Binding-site contacts:
Ligand atom O4 contacts residue ASN80 of chain 30.C at 4.4 Å.
Ligand atom O4 contacts residue THR291 of chain 30.C at 3.9 Å.
Ligand atom C2 contacts residue GLY78 of chain 30.C at 4.0 Å.
Ligand atom C10 contacts residue TYR72 of chain 30.C at 4.0 Å (hydrophobic).
Ligand atom C4 contacts residue TYR72 of chain 30.C at 3.5 Å (hydrophobic).
Ligand atom C11 contacts residue TYR72 of chain 30.C at 4.2 Å (hydrophobic).
Ligand atom O1B contacts residue ARG77 of chain 30.C at 3.1 Å (salt-bridge).
Ligand atom O3 contacts residue GLY78 of chain 30.C at 3.5 Å.
Ligand atom O8 contacts residue TYR72 of chain 30.C at 4.0 Å.
Ligand atom C3 contacts residue HIS298 of chain 30.C at 4.0 Å.
Ligand atom C8 contacts residue ARG77 of chain 30.C at 4.4 Å.
Ligand atom C4 contacts residue HIS298 of chain 30.C at 3.9 Å.
Ligand atom C1 contacts residue GLY78 of chain 30.C at 4.0 Å.
Ligand atom O1A contacts residue ARG77 of chain 30.C at 2.9 Å (salt-bridge).
Ligand atom C6 contacts residue ASN93 of chain 30.C at 3.9 Å.
Ligand atom O10 contacts residue ASN293 of chain 30.C at 4.5 Å.
Ligand atom C1 contacts residue ARG77 of chain 30.C at 3.4 Å.
Ligand atom O4 contacts residue ILE79 of chain 30.C at 3.9 Å.
Ligand atom O4 contacts residue HIS298 of chain 30.C at 3.1 Å (h-bond).
Ligand atom O4 contacts residue TYR72 of chain 30.C at 4.0 Å.
Ligand atom O1B contacts residue TYR72 of chain 30.C at 4.2 Å.
Ligand atom O1B contacts residue SER89 of chain 30.C at 4.4 Å.
Ligand atom O1A contacts residue TYR72 of chain 30.C at 4.0 Å.
Ligand atom C4 contacts residue GLY78 of chain 30.C at 3.5 Å.
Ligand atom O1A contacts residue GLY78 of chain 30.C at 3.1 Å (h-bond).
Ligand atom C6 contacts residue TYR72 of chain 30.C at 3.7 Å (hydrophobic).
Ligand atom C3 contacts residue GLY78 of chain 30.C at 3.8 Å.
Ligand atom C1 contacts residue TYR72 of chain 30.C at 4.3 Å (hydrophobic).
Ligand atom C7 contacts residue TYR72 of chain 30.C at 4.3 Å (hydrophobic).
Ligand atom O8 contacts residue ARG77 of chain 30.C at 3.5 Å (salt-bridge).
Ligand atom C3 contacts residue ARG77 of chain 30.C at 4.3 Å.
Ligand atom N5 contacts residue TYR72 of chain 30.C at 2.9 Å (h-bond).
Ligand atom C5 contacts residue TYR72 of chain 30.C at 3.5 Å (hydrophobic).
Ligand atom C3 contacts residue GLY78 of chain 30.C at 4.1 Å.
Ligand atom O6 contacts residue ASN93 of chain 30.C at 4.3 Å.
Ligand atom O4 contacts residue GLY78 of chain 30.C at 3.4 Å.
Ligand atom C11 contacts residue ASP85 of chain 30.D at 4.0 Å.

This protein binds this small molecule.
Small molecule (SMILES): CC(=O)N[C@@H]1[C@@H](O[C@@H]2O[C@H](CO)[C@H](O)[C@H](O[C@]3(C(=O)O)C[C@H](O)[C@@H](NC(C)=O)[C@H]([C@H](O)[C@H](O)CO)O3)[C@H]2O)[C@H](O)[C@@H](CO[C@]2(C(=O)O)C[C@H](O)[C@@H](NC(C)=O)[C@H]([C@H](O)[C@H](O)CO)O2)O[C@H]1O

Sequence of chain 30.D:
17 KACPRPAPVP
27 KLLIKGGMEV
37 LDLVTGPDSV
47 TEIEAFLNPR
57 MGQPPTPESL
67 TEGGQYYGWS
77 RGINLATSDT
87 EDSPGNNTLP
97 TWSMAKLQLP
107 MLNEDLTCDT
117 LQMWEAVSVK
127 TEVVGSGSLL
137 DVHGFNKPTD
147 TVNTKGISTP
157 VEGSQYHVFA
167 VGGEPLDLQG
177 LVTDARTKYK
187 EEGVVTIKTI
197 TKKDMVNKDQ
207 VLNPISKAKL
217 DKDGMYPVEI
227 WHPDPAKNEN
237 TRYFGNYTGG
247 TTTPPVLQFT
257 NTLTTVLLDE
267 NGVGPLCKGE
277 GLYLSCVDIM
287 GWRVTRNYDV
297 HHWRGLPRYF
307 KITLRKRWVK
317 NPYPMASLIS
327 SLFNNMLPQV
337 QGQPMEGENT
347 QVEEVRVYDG

Sequence of chain 30.C:
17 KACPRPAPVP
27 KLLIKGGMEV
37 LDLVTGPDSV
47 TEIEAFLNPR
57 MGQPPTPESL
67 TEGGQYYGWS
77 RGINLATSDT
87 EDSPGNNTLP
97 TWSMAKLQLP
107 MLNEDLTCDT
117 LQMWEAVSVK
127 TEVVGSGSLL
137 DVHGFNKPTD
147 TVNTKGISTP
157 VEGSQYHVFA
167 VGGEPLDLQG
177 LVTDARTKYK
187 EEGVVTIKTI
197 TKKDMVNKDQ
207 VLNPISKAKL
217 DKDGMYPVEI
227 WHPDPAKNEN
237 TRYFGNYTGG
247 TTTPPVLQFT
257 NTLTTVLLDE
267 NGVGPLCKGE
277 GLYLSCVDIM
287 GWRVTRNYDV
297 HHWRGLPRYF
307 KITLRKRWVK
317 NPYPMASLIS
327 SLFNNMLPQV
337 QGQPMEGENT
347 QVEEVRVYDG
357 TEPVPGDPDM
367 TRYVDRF